Binding-site contacts:
Ligand atom O28 contacts residue SER27 of chain 1.V at 2.8 Å (h-bond).
Ligand atom C13 contacts residue VAL31 of chain 1.V at 3.7 Å (hydrophobic).
Ligand atom O18 contacts residue SER20 of chain 1.V at 3.3 Å (h-bond).
Ligand atom C14 contacts residue ALA49 of chain 1.V at 3.6 Å (hydrophobic).
Ligand atom C34 contacts residue ALA126 of chain 1.W at 3.4 Å (hydrophobic).
Ligand atom C25 contacts residue TRP129 of chain 1.W at 3.4 Å (hydrophobic).
Ligand atom C10 contacts residue ILE45 of chain 1.V at 3.4 Å (hydrophobic).
Ligand atom C15 contacts residue SER20 of chain 1.V at 3.7 Å.
Ligand atom C24 contacts residue ASP124 of chain 1.W at 3.5 Å.
Ligand atom C07 contacts residue LYS33 of chain 1.V at 3.6 Å.
Ligand atom C19 contacts residue THR21 of chain 1.V at 3.7 Å.
Ligand atom C22 contacts residue SER20 of chain 1.V at 3.7 Å.
Ligand atom C17 contacts residue VAL31 of chain 1.V at 3.4 Å (hydrophobic).
Ligand atom C07 contacts residue THR1 of chain 1.V at 3.2 Å.
Ligand atom C04 contacts residue GLY47 of chain 1.V at 3.6 Å.
Ligand atom C15 contacts residue VAL31 of chain 1.V at 3.5 Å (hydrophobic).
Ligand atom C35 contacts residue ALA125 of chain 1.W at 3.7 Å (hydrophobic).
Ligand atom C12 contacts residue VAL31 of chain 1.V at 3.6 Å (hydrophobic).
Ligand atom O28 contacts residue SER20 of chain 1.V at 3.6 Å.
Ligand atom C17 contacts residue ALA49 of chain 1.V at 3.7 Å (hydrophobic).
Ligand atom C10 contacts residue ALA52 of chain 1.V at 3.5 Å (hydrophobic).
Ligand atom N06 contacts residue GLY47 of chain 1.V at 2.7 Å (h-bond).
Ligand atom C09 contacts residue ILE45 of chain 1.V at 3.5 Å (hydrophobic).
Ligand atom O28 contacts residue GLN22 of chain 1.V at 3.6 Å.
Ligand atom C16 contacts residue VAL31 of chain 1.V at 3.4 Å (hydrophobic).
Ligand atom C35 contacts residue ALA126 of chain 1.W at 3.6 Å (hydrophobic).
Ligand atom C16 contacts residue ALA49 of chain 1.V at 3.5 Å (hydrophobic).
Ligand atom O18 contacts residue THR21 of chain 1.V at 3.3 Å (h-bond).
Ligand atom C35 contacts residue LEU91 of chain 1.W at 3.7 Å (hydrophobic).
Ligand atom C24 contacts residue GLY128 of chain 1.W at 3.6 Å.
Ligand atom C21 contacts residue SER20 of chain 1.V at 3.6 Å.
Ligand atom O01 contacts residue ALA49 of chain 1.V at 3.0 Å (h-bond).
Ligand atom C14 contacts residue VAL31 of chain 1.V at 3.6 Å (hydrophobic).
Ligand atom N03 contacts residue THR21 of chain 1.V at 2.8 Å (h-bond).
Ligand atom C21 contacts residue ASP124 of chain 1.W at 3.6 Å.
Ligand atom C36 contacts residue LEU91 of chain 1.W at 3.7 Å (hydrophobic).
Ligand atom N29 contacts residue ASP124 of chain 1.W at 2.9 Å (salt-bridge).
Ligand atom C27 contacts residue PHE123 of chain 1.W at 3.6 Å (hydrophobic).
Ligand atom C05 contacts residue GLY47 of chain 1.V at 3.5 Å.
Ligand atom C15 contacts residue ALA49 of chain 1.V at 3.5 Å (hydrophobic).

Sequence of chain 1.W:
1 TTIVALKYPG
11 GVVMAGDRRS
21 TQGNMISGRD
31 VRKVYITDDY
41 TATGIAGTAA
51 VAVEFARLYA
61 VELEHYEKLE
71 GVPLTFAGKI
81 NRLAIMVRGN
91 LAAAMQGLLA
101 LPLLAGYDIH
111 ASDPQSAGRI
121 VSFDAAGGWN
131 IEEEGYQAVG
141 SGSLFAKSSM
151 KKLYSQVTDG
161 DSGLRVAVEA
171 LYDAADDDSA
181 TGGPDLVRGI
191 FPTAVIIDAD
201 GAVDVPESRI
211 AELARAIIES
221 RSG

Sequence of chain 1.V:
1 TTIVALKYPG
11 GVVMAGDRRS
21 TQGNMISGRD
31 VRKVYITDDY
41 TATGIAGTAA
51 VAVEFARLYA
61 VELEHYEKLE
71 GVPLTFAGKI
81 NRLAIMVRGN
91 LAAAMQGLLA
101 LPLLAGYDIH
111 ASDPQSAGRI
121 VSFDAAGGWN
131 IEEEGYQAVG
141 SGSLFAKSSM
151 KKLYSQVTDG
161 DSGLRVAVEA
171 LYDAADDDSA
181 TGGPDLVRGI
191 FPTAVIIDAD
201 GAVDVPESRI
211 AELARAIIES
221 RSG

This protein binds this small molecule.
Small molecule (SMILES): CCN(CC)C(=O)C[C@H](NC(=O)CCc1ccccc1)C(=O)N[C@@H](C)C(=O)NCc1cccc2ccccc12